Binding-site contacts:
Ligand atom O2A contacts residue SER446 of chain 1.A at 3.2 Å (h-bond).
Ligand atom PG contacts residue THR340 of chain 1.A at 3.7 Å.
Ligand atom N9 contacts residue PHE444 of chain 1.A at 3.5 Å.
Ligand atom O4' contacts residue PHE444 of chain 1.A at 3.4 Å.
Ligand atom N1 contacts residue LYS470 of chain 1.A at 2.8 Å (salt-bridge).
Ligand atom O5' contacts residue GLY580 of chain 1.A at 3.5 Å (h-bond).
Ligand atom C2' contacts residue ARG513 of chain 1.A at 3.5 Å.
Ligand atom C3' contacts residue ARG654 of chain 1.A at 2.6 Å.
Ligand atom N7 contacts residue PHE444 of chain 1.A at 3.5 Å.
Ligand atom O2G contacts residue ASP338 of chain 1.A at 2.3 Å (salt-bridge).
Ligand atom C8 contacts residue ARG513 of chain 1.A at 3.6 Å.
Ligand atom O3G contacts residue THR340 of chain 1.A at 2.2 Å (h-bond).
Ligand atom O2' contacts residue GLY471 of chain 1.A at 3.4 Å.
Ligand atom C8 contacts residue PHE444 of chain 1.A at 3.3 Å (hydrophobic).
Ligand atom O2' contacts residue ARG654 of chain 1.A at 3.4 Å (salt-bridge).
Ligand atom C4 contacts residue PHE444 of chain 1.A at 3.8 Å (hydrophobic).
Ligand atom O1B contacts residue THR340 of chain 1.A at 3.4 Å (h-bond).
Ligand atom C5 contacts residue SER414 of chain 1.A at 3.7 Å.
Ligand atom N6 contacts residue SER414 of chain 1.A at 3.0 Å (h-bond).
Ligand atom C3' contacts residue GLY580 of chain 1.A at 3.6 Å.
Ligand atom N3 contacts residue GLY471 of chain 1.A at 3.3 Å.
Ligand atom O1G contacts residue ASN682 of chain 1.A at 3.4 Å (h-bond).
Ligand atom N6 contacts residue ASP412 of chain 1.A at 3.0 Å (salt-bridge).
Ligand atom C4' contacts residue ARG654 of chain 1.A at 3.6 Å.
Ligand atom C2' contacts residue ARG654 of chain 1.A at 3.6 Å.
Ligand atom O1A contacts residue PHE444 of chain 1.A at 3.2 Å.
Ligand atom O3A contacts residue GLY580 of chain 1.A at 3.5 Å.
Ligand atom O3' contacts residue GLY580 of chain 1.A at 3.4 Å (h-bond).
Ligand atom N7 contacts residue SER414 of chain 1.A at 3.8 Å.
Ligand atom O2' contacts residue LEU515 of chain 1.A at 3.7 Å.
Ligand atom C6 contacts residue SER414 of chain 1.A at 3.4 Å.
Ligand atom O2B contacts residue ASN682 of chain 1.A at 3.6 Å.
Ligand atom O3' contacts residue ALA472 of chain 1.A at 3.6 Å.
Ligand atom N3 contacts residue LYS470 of chain 1.A at 3.8 Å.
Ligand atom O3' contacts residue ARG654 of chain 1.A at 1.3 Å (salt-bridge).
Ligand atom O1G contacts residue ASP679 of chain 1.A at 3.8 Å.
Ligand atom O2' contacts residue ALA472 of chain 1.A at 3.4 Å (h-bond).
Ligand atom N6 contacts residue GLU415 of chain 1.A at 3.4 Å.
Ligand atom C5' contacts residue LYS449 of chain 1.A at 3.8 Å.
Ligand atom C2 contacts residue LYS470 of chain 1.A at 3.5 Å.

Sequence of chain 1.A:
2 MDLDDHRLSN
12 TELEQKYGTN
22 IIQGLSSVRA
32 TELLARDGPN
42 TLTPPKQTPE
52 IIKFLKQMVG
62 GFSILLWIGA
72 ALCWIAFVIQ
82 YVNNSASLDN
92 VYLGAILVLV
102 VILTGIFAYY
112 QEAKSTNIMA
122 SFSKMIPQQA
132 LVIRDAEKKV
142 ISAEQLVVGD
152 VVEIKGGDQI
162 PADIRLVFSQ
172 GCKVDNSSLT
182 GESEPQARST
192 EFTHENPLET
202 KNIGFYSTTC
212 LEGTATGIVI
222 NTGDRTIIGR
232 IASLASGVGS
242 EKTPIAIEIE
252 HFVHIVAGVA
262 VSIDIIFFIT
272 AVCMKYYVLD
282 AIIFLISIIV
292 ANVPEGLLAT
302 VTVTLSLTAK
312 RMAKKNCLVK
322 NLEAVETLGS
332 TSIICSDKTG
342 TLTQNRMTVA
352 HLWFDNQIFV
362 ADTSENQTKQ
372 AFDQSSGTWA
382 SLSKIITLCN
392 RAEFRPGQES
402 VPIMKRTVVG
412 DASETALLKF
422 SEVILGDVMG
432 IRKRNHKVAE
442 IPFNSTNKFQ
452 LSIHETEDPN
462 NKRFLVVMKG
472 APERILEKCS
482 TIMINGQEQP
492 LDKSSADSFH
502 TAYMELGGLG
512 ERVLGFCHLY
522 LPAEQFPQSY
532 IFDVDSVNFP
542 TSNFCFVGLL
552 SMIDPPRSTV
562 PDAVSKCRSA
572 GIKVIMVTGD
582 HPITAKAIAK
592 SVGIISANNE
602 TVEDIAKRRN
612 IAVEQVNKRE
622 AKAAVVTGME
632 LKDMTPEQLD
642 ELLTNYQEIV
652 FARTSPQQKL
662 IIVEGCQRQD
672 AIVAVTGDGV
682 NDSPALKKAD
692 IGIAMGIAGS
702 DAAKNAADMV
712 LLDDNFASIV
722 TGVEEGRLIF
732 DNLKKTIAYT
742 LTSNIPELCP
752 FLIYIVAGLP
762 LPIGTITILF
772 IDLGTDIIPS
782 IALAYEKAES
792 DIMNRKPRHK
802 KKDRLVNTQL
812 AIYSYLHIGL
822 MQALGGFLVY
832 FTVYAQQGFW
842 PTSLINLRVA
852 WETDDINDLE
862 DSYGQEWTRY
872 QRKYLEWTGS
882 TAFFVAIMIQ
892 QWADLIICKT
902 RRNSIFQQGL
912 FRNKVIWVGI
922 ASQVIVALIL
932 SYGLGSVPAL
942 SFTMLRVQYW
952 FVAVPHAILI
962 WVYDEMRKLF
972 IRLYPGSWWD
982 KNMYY

The protein below binds the small molecule below.
Small molecule (SMILES): Nc1ncnc2c1ncn2[C@@H]1O[C@H](CO[P](=O)(O)O[P](=O)(O)CP(=O)(O)O)[C@@H](O)[C@H]1O